Sequence of chain 1.C:
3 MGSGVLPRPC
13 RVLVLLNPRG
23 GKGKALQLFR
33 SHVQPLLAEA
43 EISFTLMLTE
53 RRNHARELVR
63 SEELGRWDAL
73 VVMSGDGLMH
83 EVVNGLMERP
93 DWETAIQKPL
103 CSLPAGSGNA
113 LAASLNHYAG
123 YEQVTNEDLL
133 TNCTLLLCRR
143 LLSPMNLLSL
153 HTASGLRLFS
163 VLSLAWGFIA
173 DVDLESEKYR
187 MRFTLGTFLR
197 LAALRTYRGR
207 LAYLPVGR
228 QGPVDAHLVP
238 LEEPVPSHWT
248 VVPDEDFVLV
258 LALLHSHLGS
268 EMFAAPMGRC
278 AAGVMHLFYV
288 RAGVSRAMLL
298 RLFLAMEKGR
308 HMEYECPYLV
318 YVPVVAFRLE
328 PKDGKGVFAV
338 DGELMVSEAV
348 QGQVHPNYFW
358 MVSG

Binding-site contacts:
Ligand atom C17 contacts residue THR193 of chain 1.C at 3.5 Å.
Ligand atom C7 contacts residue MET303 of chain 1.C at 3.6 Å (hydrophobic).
Ligand atom N1 contacts residue ILE171 of chain 1.C at 3.9 Å.
Ligand atom O20 contacts residue PHE189 of chain 1.C at 3.9 Å.
Ligand atom N1 contacts residue PHE300 of chain 1.C at 3.6 Å.
Ligand atom C19 contacts residue LEU265 of chain 1.C at 3.8 Å (hydrophobic).
Ligand atom C8 contacts residue MET303 of chain 1.C at 3.6 Å (hydrophobic).
Ligand atom N6 contacts residue PHE300 of chain 1.C at 3.4 Å.
Ligand atom S4 contacts residue THR193 of chain 1.C at 3.8 Å.
Ligand atom C12 contacts residue ASP175 of chain 1.C at 3.5 Å.
Ligand atom C16 contacts residue MET269 of chain 1.C at 3.7 Å (hydrophobic).
Ligand atom CL contacts residue PHE285 of chain 1.C at 3.3 Å.
Ligand atom C19 contacts residue MET269 of chain 1.C at 3.5 Å (hydrophobic).
Ligand atom O20 contacts residue ILE171 of chain 1.C at 3.7 Å.
Ligand atom C18 contacts residue VAL174 of chain 1.C at 3.7 Å (hydrophobic).
Ligand atom S4 contacts residue PHE170 of chain 1.C at 3.2 Å.
Ligand atom N6 contacts residue PHE170 of chain 1.C at 3.3 Å.
Ligand atom C16 contacts residue PHE300 of chain 1.C at 3.9 Å (hydrophobic).
Ligand atom C17 contacts residue VAL174 of chain 1.C at 3.5 Å (hydrophobic).
Ligand atom C14 contacts residue MET303 of chain 1.C at 3.7 Å (hydrophobic).
Ligand atom C2 contacts residue PHE300 of chain 1.C at 3.2 Å (hydrophobic).
Ligand atom O20 contacts residue ASP175 of chain 1.C at 2.8 Å (salt-bridge).
Ligand atom C14 contacts residue LEU258 of chain 1.C at 3.9 Å (hydrophobic).
Ligand atom C18 contacts residue ILE171 of chain 1.C at 3.6 Å (hydrophobic).
Ligand atom C8 contacts residue LEU265 of chain 1.C at 3.8 Å (hydrophobic).
Ligand atom S4 contacts residue PHE300 of chain 1.C at 3.2 Å.
Ligand atom C10 contacts residue PHE300 of chain 1.C at 3.9 Å (hydrophobic).
Ligand atom C5 contacts residue PHE300 of chain 1.C at 3.7 Å (hydrophobic).
Ligand atom C3 contacts residue PHE300 of chain 1.C at 3.9 Å (hydrophobic).
Ligand atom N6 contacts residue THR193 of chain 1.C at 2.7 Å (h-bond).
Ligand atom C2 contacts residue PHE170 of chain 1.C at 3.5 Å (hydrophobic).
Ligand atom CL contacts residue HIS308 of chain 1.C at 3.6 Å.
Ligand atom C10 contacts residue THR193 of chain 1.C at 3.5 Å.
Ligand atom C8 contacts residue ILE171 of chain 1.C at 3.7 Å (hydrophobic).
Ligand atom C2 contacts residue THR193 of chain 1.C at 3.6 Å.
Ligand atom C12 contacts residue ILE171 of chain 1.C at 3.4 Å (hydrophobic).
Ligand atom N1 contacts residue MET303 of chain 1.C at 3.8 Å.
Ligand atom C19 contacts residue ILE171 of chain 1.C at 3.8 Å (hydrophobic).
Ligand atom C3 contacts residue MET303 of chain 1.C at 3.8 Å (hydrophobic).
Ligand atom C18 contacts residue ASP175 of chain 1.C at 3.3 Å.

This protein binds this small molecule.
Small molecule (SMILES): Oc1ccc(Nc2nc(-c3ccc(Cl)cc3)cs2)cc1